Sequence of chain 1.E:
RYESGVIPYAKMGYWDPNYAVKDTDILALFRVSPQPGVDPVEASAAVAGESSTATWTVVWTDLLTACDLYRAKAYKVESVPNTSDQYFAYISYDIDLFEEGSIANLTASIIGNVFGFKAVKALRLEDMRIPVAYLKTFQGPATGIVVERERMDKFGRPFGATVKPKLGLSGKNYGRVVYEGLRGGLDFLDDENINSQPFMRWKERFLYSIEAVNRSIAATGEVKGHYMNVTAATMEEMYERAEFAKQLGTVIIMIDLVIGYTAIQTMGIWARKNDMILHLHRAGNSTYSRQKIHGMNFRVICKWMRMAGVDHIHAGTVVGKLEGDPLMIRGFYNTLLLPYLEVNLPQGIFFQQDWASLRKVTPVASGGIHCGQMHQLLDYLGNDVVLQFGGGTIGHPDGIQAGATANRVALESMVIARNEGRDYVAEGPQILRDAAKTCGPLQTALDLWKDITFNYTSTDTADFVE

Sequence of chain 2.I:
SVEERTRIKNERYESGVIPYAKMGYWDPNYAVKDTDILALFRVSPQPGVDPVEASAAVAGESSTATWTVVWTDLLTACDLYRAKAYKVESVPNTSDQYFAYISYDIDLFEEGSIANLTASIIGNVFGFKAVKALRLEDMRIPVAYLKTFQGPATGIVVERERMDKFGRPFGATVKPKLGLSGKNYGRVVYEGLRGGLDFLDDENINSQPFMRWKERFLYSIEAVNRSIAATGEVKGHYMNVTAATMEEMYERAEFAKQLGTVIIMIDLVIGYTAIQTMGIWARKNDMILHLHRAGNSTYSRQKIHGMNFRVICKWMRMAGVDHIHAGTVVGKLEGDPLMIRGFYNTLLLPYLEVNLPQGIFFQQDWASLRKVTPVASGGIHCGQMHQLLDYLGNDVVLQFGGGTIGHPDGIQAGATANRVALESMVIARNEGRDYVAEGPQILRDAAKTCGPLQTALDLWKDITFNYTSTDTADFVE

Binding-site contacts:
Ligand atom O5P contacts residue LEU336 of chain 1.E at 3.4 Å.
Ligand atom O2 contacts residue KCX203 of chain 1.E at 3.1 Å (h-bond).
Ligand atom O1 contacts residue LYS177 of chain 1.E at 3.2 Å (salt-bridge).
Ligand atom O3 contacts residue HIS295 of chain 1.E at 3.0 Å (h-bond).
Ligand atom O6 contacts residue GLU206 of chain 1.E at 3.2 Å (salt-bridge).
Ligand atom O3 contacts residue MG1 of chain 1.MB at 2.2 Å.
Ligand atom O5P contacts residue ARG296 of chain 1.E at 2.9 Å (salt-bridge).
Ligand atom O2P contacts residue TRP68 of chain 2.I at 3.4 Å.
Ligand atom O6P contacts residue HIS328 of chain 1.E at 2.5 Å (h-bond).
Ligand atom C3 contacts residue KCX203 of chain 1.E at 3.1 Å.
Ligand atom C contacts residue ASN125 of chain 2.I at 3.4 Å.
Ligand atom O4 contacts residue GLY381 of chain 1.E at 3.2 Å (h-bond).
Ligand atom P1 contacts residue THR67 of chain 2.I at 3.4 Å.
Ligand atom O7 contacts residue LYS335 of chain 1.E at 2.9 Å (salt-bridge).
Ligand atom C2 contacts residue MG1 of chain 1.MB at 2.9 Å.
Ligand atom O2P contacts residue GLY381 of chain 1.E at 3.3 Å.
Ligand atom O3P contacts residue GLY405 of chain 1.E at 2.8 Å (h-bond).
Ligand atom O6 contacts residue ASN125 of chain 2.I at 2.9 Å (h-bond).
Ligand atom O6 contacts residue LYS179 of chain 1.E at 2.8 Å (salt-bridge).
Ligand atom O2 contacts residue THR175 of chain 1.E at 2.8 Å (h-bond).
Ligand atom O7 contacts residue GLU62 of chain 2.I at 3.4 Å (salt-bridge).
Ligand atom O6P contacts residue SER380 of chain 1.E at 3.3 Å (h-bond).
Ligand atom O1P contacts residue GLY404 of chain 1.E at 2.8 Å (h-bond).
Ligand atom O6 contacts residue ASP205 of chain 1.E at 3.1 Å (salt-bridge).
Ligand atom O4P contacts residue ARG296 of chain 1.E at 2.9 Å (salt-bridge).
Ligand atom O3 contacts residue GLU206 of chain 1.E at 3.0 Å (salt-bridge).
Ligand atom O3 contacts residue KCX203 of chain 1.E at 2.6 Å (h-bond).
Ligand atom C contacts residue MG1 of chain 1.MB at 2.9 Å.
Ligand atom O3P contacts residue LYS177 of chain 1.E at 3.4 Å.
Ligand atom O6 contacts residue MG1 of chain 1.MB at 2.1 Å.
Ligand atom C3 contacts residue MG1 of chain 1.MB at 3.1 Å.
Ligand atom O4 contacts residue SER380 of chain 1.E at 2.9 Å (h-bond).
Ligand atom O6 contacts residue LYS177 of chain 1.E at 3.3 Å (salt-bridge).
Ligand atom O3P contacts residue THR67 of chain 2.I at 2.5 Å (h-bond).
Ligand atom O2P contacts residue GLY382 of chain 1.E at 2.9 Å (h-bond).
Ligand atom O2 contacts residue LYS177 of chain 1.E at 3.0 Å (salt-bridge).
Ligand atom O2 contacts residue MG1 of chain 1.MB at 2.3 Å.
Ligand atom O2P contacts residue THR67 of chain 2.I at 3.4 Å (h-bond).
Ligand atom O2P contacts residue LYS335 of chain 1.E at 2.8 Å (salt-bridge).
Ligand atom O2 contacts residue ASP205 of chain 1.E at 3.4 Å (salt-bridge).

A protein and the small-molecule ligand that binds it are described below.
Small molecule (SMILES): O=C(O)[C@@](O)(COP(=O)(O)O)[C@H](O)[C@H](O)COP(=O)(O)O